Binding-site contacts:
Ligand atom O7 contacts residue ARG237 of chain 1.A at 3.6 Å (salt-bridge).
Ligand atom C7 contacts residue GLU83 of chain 1.A at 4.0 Å.
Ligand atom O5 contacts residue GLU103 of chain 1.A at 4.1 Å.
Ligand atom C8 contacts residue SER153 of chain 1.A at 3.9 Å.
Ligand atom C3 contacts residue ASN104 of chain 1.A at 3.9 Å.
Ligand atom O6 contacts residue ARG237 of chain 1.A at 3.5 Å (salt-bridge).
Ligand atom C8 contacts residue ARG237 of chain 1.A at 4.4 Å.
Ligand atom C1 contacts residue GLU83 of chain 1.A at 4.0 Å.
Ligand atom C3 contacts residue ARG237 of chain 1.A at 4.2 Å.
Ligand atom C2 contacts residue ASN104 of chain 1.A at 2.5 Å.
Ligand atom O7 contacts residue CYS107 of chain 1.A at 3.5 Å.
Ligand atom C8 contacts residue ASN104 of chain 1.A at 4.5 Å.
Ligand atom C8 contacts residue ASN81 of chain 1.A at 3.3 Å.
Ligand atom O7 contacts residue ASN104 of chain 1.A at 3.1 Å (h-bond).
Ligand atom C8 contacts residue GLU83 of chain 1.A at 3.9 Å.
Ligand atom O3 contacts residue ARG237 of chain 1.A at 3.1 Å (salt-bridge).
Ligand atom C2 contacts residue ARG237 of chain 1.A at 3.9 Å.
Ligand atom C7 contacts residue ASN81 of chain 1.A at 3.6 Å.
Ligand atom C6 contacts residue GLU103 of chain 1.A at 3.5 Å.
Ligand atom N2 contacts residue ARG237 of chain 1.A at 3.8 Å.
Ligand atom C8 contacts residue CYS107 of chain 1.A at 3.8 Å (hydrophobic).
Ligand atom C7 contacts residue CYS107 of chain 1.A at 4.1 Å (hydrophobic).
Ligand atom C2 contacts residue GLU83 of chain 1.A at 4.5 Å.
Ligand atom N2 contacts residue GLU83 of chain 1.A at 3.7 Å.
Ligand atom C8 contacts residue CYS152 of chain 1.A at 3.8 Å (hydrophobic).
Ligand atom N2 contacts residue ASN104 of chain 1.A at 3.0 Å (h-bond).
Ligand atom C8 contacts residue PRO82 of chain 1.A at 4.1 Å (hydrophobic).
Ligand atom C7 contacts residue ASN104 of chain 1.A at 3.3 Å.
Ligand atom O7 contacts residue ASN81 of chain 1.A at 3.1 Å (h-bond).
Ligand atom O6 contacts residue GLU103 of chain 1.A at 2.9 Å (salt-bridge).
Ligand atom N2 contacts residue SER153 of chain 1.A at 4.5 Å.
Ligand atom C5 contacts residue ASN104 of chain 1.A at 3.8 Å.
Ligand atom C8 contacts residue SER151 of chain 1.A at 4.4 Å.
Ligand atom C1 contacts residue ASN104 of chain 1.A at 1.5 Å.
Ligand atom N2 contacts residue ASN81 of chain 1.A at 4.5 Å.
Ligand atom C4 contacts residue ASN104 of chain 1.A at 4.3 Å.
Ligand atom O5 contacts residue ASN104 of chain 1.A at 2.4 Å (h-bond).
Ligand atom C7 contacts residue ARG237 of chain 1.A at 3.7 Å.

The protein below binds the small molecule below.
Small molecule (SMILES): CC(=O)N[C@H]1[C@H](O[C@H]2[C@H](O)[C@@H](NC(C)=O)CO[C@@H]2CO)O[C@H](CO)[C@@H](O)[C@@H]1O

Sequence of chain 1.A:
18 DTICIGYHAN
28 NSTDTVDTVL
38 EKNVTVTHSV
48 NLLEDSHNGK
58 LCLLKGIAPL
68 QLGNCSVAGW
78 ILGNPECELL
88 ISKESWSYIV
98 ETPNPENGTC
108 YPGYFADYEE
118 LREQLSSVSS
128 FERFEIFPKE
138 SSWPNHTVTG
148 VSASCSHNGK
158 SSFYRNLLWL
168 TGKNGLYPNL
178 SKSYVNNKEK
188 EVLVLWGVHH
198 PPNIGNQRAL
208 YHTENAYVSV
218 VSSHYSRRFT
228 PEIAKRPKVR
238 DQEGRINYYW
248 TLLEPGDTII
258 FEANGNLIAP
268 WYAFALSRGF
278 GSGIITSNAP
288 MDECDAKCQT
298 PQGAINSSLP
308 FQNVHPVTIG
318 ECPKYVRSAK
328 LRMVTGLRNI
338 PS